The small molecule below binds the protein below.
Small molecule (SMILES): CC(=O)N[C@H]1[C@H](O[C@H]2[C@H](O)[C@@H](NC(C)=O)CO[C@@H]2CO)O[C@H](CO)[C@@H](O[C@@H]2O[C@H](CO)[C@@H](O)[C@H](O)[C@@H]2O)[C@@H]1O

Binding-site contacts:
Ligand atom C6 contacts residue GLU313 of chain 1.A at 3.4 Å.
Ligand atom O5 contacts residue ASN263 of chain 1.A at 2.4 Å (h-bond).
Ligand atom C4 contacts residue GLY335 of chain 1.A at 4.0 Å.
Ligand atom O7 contacts residue ALA45 of chain 1.A at 3.3 Å.
Ligand atom C3 contacts residue GLY335 of chain 1.A at 3.3 Å.
Ligand atom C5 contacts residue TYR72 of chain 1.A at 3.3 Å (hydrophobic).
Ligand atom C3 contacts residue ASN263 of chain 1.A at 3.8 Å.
Ligand atom N2 contacts residue MET42 of chain 1.A at 3.5 Å (h-bond).
Ligand atom C7 contacts residue LYS41 of chain 1.A at 3.5 Å.
Ligand atom N2 contacts residue LYS41 of chain 1.A at 4.0 Å.
Ligand atom O7 contacts residue ARG48 of chain 1.A at 3.2 Å (salt-bridge).
Ligand atom C7 contacts residue MET42 of chain 1.A at 4.0 Å (hydrophobic).
Ligand atom C7 contacts residue ASN263 of chain 1.A at 3.5 Å.
Ligand atom C3 contacts residue SER317 of chain 1.A at 3.5 Å.
Ligand atom C8 contacts residue GLU313 of chain 1.A at 4.0 Å.
Ligand atom C8 contacts residue LYS38 of chain 1.A at 3.5 Å.
Ligand atom C2 contacts residue ASN263 of chain 1.A at 2.4 Å.
Ligand atom O7 contacts residue ASN263 of chain 1.A at 3.8 Å.
Ligand atom O3 contacts residue LYS41 of chain 1.A at 3.8 Å.
Ligand atom C1 contacts residue ASN263 of chain 1.A at 1.4 Å.
Ligand atom N2 contacts residue ASN263 of chain 1.A at 2.8 Å (h-bond).
Ligand atom C1 contacts residue GLY335 of chain 1.A at 3.2 Å.
Ligand atom O5 contacts residue TYR72 of chain 1.A at 3.4 Å (h-bond).
Ligand atom N2 contacts residue SER317 of chain 1.A at 3.3 Å (h-bond).
Ligand atom O7 contacts residue LYS41 of chain 1.A at 2.9 Å (salt-bridge).
Ligand atom C2 contacts residue GLY335 of chain 1.A at 3.2 Å.
Ligand atom C8 contacts residue MET42 of chain 1.A at 3.5 Å (hydrophobic).
Ligand atom C8 contacts residue ILE316 of chain 1.A at 4.0 Å (hydrophobic).
Ligand atom C2 contacts residue SER317 of chain 1.A at 4.0 Å.
Ligand atom C8 contacts residue LYS41 of chain 1.A at 3.5 Å.
Ligand atom C3 contacts residue LYS41 of chain 1.A at 4.0 Å.
Ligand atom C2 contacts residue ARG48 of chain 1.A at 4.0 Å.
Ligand atom C1 contacts residue TYR72 of chain 1.A at 3.9 Å (hydrophobic).
Ligand atom C6 contacts residue TYR72 of chain 1.A at 3.5 Å (hydrophobic).
Ligand atom C5 contacts residue ASN263 of chain 1.A at 3.7 Å.
Ligand atom O3 contacts residue GLY335 of chain 1.A at 3.1 Å.
Ligand atom O3 contacts residue SER317 of chain 1.A at 2.7 Å (h-bond).
Ligand atom O4 contacts residue GLU336 of chain 1.A at 4.0 Å.
Ligand atom C7 contacts residue SER317 of chain 1.A at 3.8 Å.
Ligand atom C8 contacts residue PHE261 of chain 1.A at 4.1 Å (hydrophobic).

Sequence of chain 1.A:
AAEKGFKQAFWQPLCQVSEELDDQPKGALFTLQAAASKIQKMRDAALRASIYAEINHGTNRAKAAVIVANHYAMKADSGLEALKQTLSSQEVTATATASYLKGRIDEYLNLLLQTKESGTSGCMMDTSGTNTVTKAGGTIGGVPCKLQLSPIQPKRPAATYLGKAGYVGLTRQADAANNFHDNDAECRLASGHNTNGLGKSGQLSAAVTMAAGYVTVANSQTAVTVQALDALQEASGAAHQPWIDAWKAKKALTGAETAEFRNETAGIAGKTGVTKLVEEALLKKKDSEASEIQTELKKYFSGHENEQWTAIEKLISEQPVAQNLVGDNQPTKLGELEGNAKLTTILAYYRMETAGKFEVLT